Sequence of chain 1.B:
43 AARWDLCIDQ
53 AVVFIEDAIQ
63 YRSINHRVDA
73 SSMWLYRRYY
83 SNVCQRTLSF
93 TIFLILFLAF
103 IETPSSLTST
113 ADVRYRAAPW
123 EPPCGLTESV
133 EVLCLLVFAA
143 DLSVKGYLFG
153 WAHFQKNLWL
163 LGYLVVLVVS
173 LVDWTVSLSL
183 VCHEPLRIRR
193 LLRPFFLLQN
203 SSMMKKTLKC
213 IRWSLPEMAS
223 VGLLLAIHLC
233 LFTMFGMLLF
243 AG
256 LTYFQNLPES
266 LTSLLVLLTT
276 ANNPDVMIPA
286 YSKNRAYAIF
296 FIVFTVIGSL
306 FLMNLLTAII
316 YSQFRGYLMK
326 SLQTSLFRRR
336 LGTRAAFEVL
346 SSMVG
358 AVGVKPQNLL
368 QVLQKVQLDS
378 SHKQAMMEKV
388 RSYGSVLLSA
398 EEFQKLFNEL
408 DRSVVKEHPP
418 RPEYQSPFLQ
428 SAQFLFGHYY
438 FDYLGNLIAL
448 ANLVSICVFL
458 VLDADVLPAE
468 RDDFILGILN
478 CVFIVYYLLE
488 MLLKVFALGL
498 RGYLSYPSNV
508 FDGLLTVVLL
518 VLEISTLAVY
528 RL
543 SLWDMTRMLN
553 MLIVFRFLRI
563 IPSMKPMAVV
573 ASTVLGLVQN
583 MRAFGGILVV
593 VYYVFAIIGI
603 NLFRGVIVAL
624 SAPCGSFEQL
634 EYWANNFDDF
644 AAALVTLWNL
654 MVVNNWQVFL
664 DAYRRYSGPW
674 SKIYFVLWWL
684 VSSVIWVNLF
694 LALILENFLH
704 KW

The small molecule below binds the protein below.
Small molecule (SMILES): CCCCCCCC(=O)OC[C@H](COP(=O)(O)OC1[C@H](O)[C@H](OP(=O)(O)O)C(O)[C@H](OP(=O)(O)O)[C@H]1O)OC(=O)CCCCCCC

Binding-site contacts:
Ligand atom P1 contacts residue TRP161 of chain 1.B at 3.9 Å.
Ligand atom O5 contacts residue LYS211 of chain 1.B at 3.5 Å (salt-bridge).
Ligand atom O51 contacts residue LYS208 of chain 1.B at 3.2 Å.
Ligand atom O53 contacts residue LYS211 of chain 1.B at 2.4 Å (salt-bridge).
Ligand atom C2A contacts residue TRP161 of chain 1.B at 3.9 Å (hydrophobic).
Ligand atom O2C contacts residue TRP161 of chain 1.B at 3.4 Å (h-bond).
Ligand atom C5B contacts residue ARG214 of chain 1.B at 4.2 Å.
Ligand atom C4B contacts residue ARG214 of chain 1.B at 3.8 Å.
Ligand atom O33 contacts residue ARG333 of chain 1.B at 3.6 Å.
Ligand atom O32 contacts residue SER204 of chain 1.B at 3.3 Å.
Ligand atom O1 contacts residue TRP161 of chain 1.B at 3.1 Å (h-bond).
Ligand atom C5B contacts residue LEU210 of chain 1.B at 4.2 Å (hydrophobic).
Ligand atom C2C contacts residue TRP161 of chain 1.B at 4.3 Å (hydrophobic).
Ligand atom P5 contacts residue LYS211 of chain 1.B at 3.4 Å.
Ligand atom O1 contacts residue LYS207 of chain 1.B at 4.2 Å.
Ligand atom C2B contacts residue ARG214 of chain 1.B at 2.9 Å.
Ligand atom O3C contacts residue ARG214 of chain 1.B at 4.0 Å.
Ligand atom O1A contacts residue LEU160 of chain 1.B at 4.0 Å.
Ligand atom C1A contacts residue TRP161 of chain 1.B at 4.3 Å (hydrophobic).
Ligand atom O6 contacts residue LYS211 of chain 1.B at 3.2 Å.
Ligand atom O33 contacts residue SER204 of chain 1.B at 4.3 Å.
Ligand atom O1B contacts residue TRP161 of chain 1.B at 3.9 Å.
Ligand atom O32 contacts residue LYS207 of chain 1.B at 4.1 Å.
Ligand atom O52 contacts residue LYS211 of chain 1.B at 3.9 Å.
Ligand atom C3B contacts residue ARG214 of chain 1.B at 4.0 Å.
Ligand atom C1 contacts residue LYS207 of chain 1.B at 4.0 Å.
Ligand atom O1B contacts residue LEU210 of chain 1.B at 4.0 Å.
Ligand atom C1 contacts residue TRP161 of chain 1.B at 4.3 Å (hydrophobic).
Ligand atom C7A contacts residue TRP161 of chain 1.B at 4.2 Å (hydrophobic).
Ligand atom C5A contacts residue TRP161 of chain 1.B at 3.4 Å (hydrophobic).
Ligand atom O13 contacts residue TRP161 of chain 1.B at 3.3 Å (h-bond).
Ligand atom C1B contacts residue ARG214 of chain 1.B at 4.0 Å.
Ligand atom O6 contacts residue LYS207 of chain 1.B at 4.3 Å.
Ligand atom C8A contacts residue LEU200 of chain 1.B at 4.2 Å (hydrophobic).
Ligand atom C1C contacts residue TRP161 of chain 1.B at 4.3 Å (hydrophobic).
Ligand atom O12 contacts residue LYS211 of chain 1.B at 3.5 Å.
Ligand atom C2 contacts residue LYS207 of chain 1.B at 4.0 Å.
Ligand atom C6 contacts residue LYS211 of chain 1.B at 4.3 Å.
Ligand atom C3A contacts residue TRP161 of chain 1.B at 4.3 Å (hydrophobic).
Ligand atom C5A contacts residue PHE197 of chain 1.B at 4.3 Å (hydrophobic).